Binding-site contacts:
Ligand atom C8 contacts residue TRP111 of chain 1.D at 3.7 Å (hydrophobic).
Ligand atom C2 contacts residue ASN93 of chain 1.D at 3.4 Å.
Ligand atom O7 contacts residue TRP111 of chain 1.D at 4.3 Å.
Ligand atom O7 contacts residue ASN93 of chain 1.D at 2.7 Å (h-bond).
Ligand atom O7 contacts residue GLY92 of chain 1.D at 4.0 Å.
Ligand atom C7 contacts residue ASN93 of chain 1.D at 3.2 Å.
Ligand atom O5 contacts residue ASN93 of chain 1.D at 3.2 Å (h-bond).
Ligand atom C7 contacts residue TRP111 of chain 1.D at 3.8 Å (hydrophobic).
Ligand atom C1 contacts residue ASN93 of chain 1.D at 2.9 Å.
Ligand atom N2 contacts residue TRP111 of chain 1.D at 3.4 Å.
Ligand atom C1 contacts residue TRP111 of chain 1.D at 4.1 Å (hydrophobic).
Ligand atom N2 contacts residue ASN93 of chain 1.D at 3.0 Å (h-bond).
Ligand atom C3 contacts residue TRP111 of chain 1.D at 4.4 Å (hydrophobic).

Sequence of chain 1.D:
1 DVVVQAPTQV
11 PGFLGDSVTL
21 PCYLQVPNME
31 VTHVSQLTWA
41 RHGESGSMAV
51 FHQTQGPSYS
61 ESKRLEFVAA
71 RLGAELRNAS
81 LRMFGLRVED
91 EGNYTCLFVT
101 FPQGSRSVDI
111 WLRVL

This small molecule binds to this protein.
Small molecule (SMILES): CC(=O)N[C@@H]1[C@@H](O)[C@H](O)[C@@H](CO)O[C@H]1O